The protein below binds the small molecule below.
Small molecule (SMILES): Nc1ncnc2c1ncn2[C@@H]1O[C@H](COP(=O)(O)OP(=O)(O)OP(O)(O)=S)[C@@H](O)[C@H]1O

Sequence of chain 1.A:
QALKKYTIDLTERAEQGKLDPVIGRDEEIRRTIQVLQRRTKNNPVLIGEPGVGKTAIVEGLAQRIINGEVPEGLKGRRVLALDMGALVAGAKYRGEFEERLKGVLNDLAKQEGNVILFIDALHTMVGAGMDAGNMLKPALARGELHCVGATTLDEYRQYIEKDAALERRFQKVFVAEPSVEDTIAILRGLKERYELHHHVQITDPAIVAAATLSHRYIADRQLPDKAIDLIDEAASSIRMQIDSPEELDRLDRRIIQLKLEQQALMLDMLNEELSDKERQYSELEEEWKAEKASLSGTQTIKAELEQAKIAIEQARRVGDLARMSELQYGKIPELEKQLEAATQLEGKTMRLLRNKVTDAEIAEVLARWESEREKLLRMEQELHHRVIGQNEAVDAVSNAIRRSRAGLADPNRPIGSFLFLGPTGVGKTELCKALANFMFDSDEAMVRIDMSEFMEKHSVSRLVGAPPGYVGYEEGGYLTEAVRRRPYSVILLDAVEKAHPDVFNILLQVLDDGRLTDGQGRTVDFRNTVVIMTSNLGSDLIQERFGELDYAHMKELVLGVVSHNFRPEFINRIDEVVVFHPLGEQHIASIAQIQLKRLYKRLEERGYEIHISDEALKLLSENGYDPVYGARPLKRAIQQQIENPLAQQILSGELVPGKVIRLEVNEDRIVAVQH

Binding-site contacts:
Ligand atom O1B contacts residue LYS212 of chain 1.A at 3.0 Å (salt-bridge).
Ligand atom C6 contacts residue ILE181 of chain 1.A at 3.1 Å (hydrophobic).
Ligand atom O2B contacts residue GLY211 of chain 1.A at 1.3 Å (h-bond).
Ligand atom O4' contacts residue PRO387 of chain 1.A at 1.8 Å.
Ligand atom C4 contacts residue PRO387 of chain 1.A at 3.2 Å (hydrophobic).
Ligand atom PG contacts residue GLY209 of chain 1.A at 3.4 Å.
Ligand atom PB contacts residue GLY209 of chain 1.A at 3.4 Å.
Ligand atom C6 contacts residue VAL180 of chain 1.A at 3.5 Å (hydrophobic).
Ligand atom O2G contacts residue THR213 of chain 1.A at 3.0 Å (h-bond).
Ligand atom O2B contacts residue VAL210 of chain 1.A at 2.4 Å.
Ligand atom PB contacts residue GLY211 of chain 1.A at 2.7 Å.
Ligand atom N1 contacts residue ILE181 of chain 1.A at 3.0 Å (h-bond).
Ligand atom O2A contacts residue THR213 of chain 1.A at 3.3 Å.
Ligand atom O2B contacts residue LYS212 of chain 1.A at 2.6 Å (salt-bridge).
Ligand atom O3B contacts residue GLY209 of chain 1.A at 2.6 Å (h-bond).
Ligand atom C4' contacts residue PRO387 of chain 1.A at 2.8 Å (hydrophobic).
Ligand atom C8 contacts residue GLY211 of chain 1.A at 3.5 Å.
Ligand atom C1' contacts residue PRO387 of chain 1.A at 1.5 Å (hydrophobic).
Ligand atom O2' contacts residue ILE391 of chain 1.A at 3.2 Å.
Ligand atom C2' contacts residue PRO387 of chain 1.A at 3.0 Å (hydrophobic).
Ligand atom O1A contacts residue ARG331 of chain 1.F at 3.1 Å (salt-bridge).
Ligand atom C5' contacts residue GLY209 of chain 1.A at 3.6 Å.
Ligand atom PB contacts residue LYS212 of chain 1.A at 3.3 Å.
Ligand atom S1G contacts residue GLY209 of chain 1.A at 3.1 Å (h-bond).
Ligand atom O2B contacts residue GLY209 of chain 1.A at 3.3 Å.
Ligand atom N6 contacts residue ILE181 of chain 1.A at 2.3 Å (h-bond).
Ligand atom O1B contacts residue GLY211 of chain 1.A at 3.2 Å.
Ligand atom N6 contacts residue VAL180 of chain 1.A at 3.3 Å.
Ligand atom N1 contacts residue ILE349 of chain 1.A at 3.5 Å.
Ligand atom C8 contacts residue VAL210 of chain 1.A at 3.2 Å (hydrophobic).
Ligand atom O3G contacts residue PRO208 of chain 1.A at 3.2 Å.
Ligand atom C8 contacts residue PRO387 of chain 1.A at 3.0 Å (hydrophobic).
Ligand atom O3' contacts residue ILE391 of chain 1.A at 3.5 Å.
Ligand atom O3A contacts residue GLY211 of chain 1.A at 3.1 Å (h-bond).
Ligand atom N9 contacts residue PRO387 of chain 1.A at 2.2 Å.
Ligand atom O2A contacts residue GLY211 of chain 1.A at 3.2 Å.
Ligand atom O3A contacts residue GLY209 of chain 1.A at 3.3 Å.
Ligand atom O3B contacts residue PRO208 of chain 1.A at 3.4 Å.
Ligand atom O1B contacts residue THR213 of chain 1.A at 2.8 Å (h-bond).
Ligand atom C2 contacts residue ILE349 of chain 1.A at 3.5 Å (hydrophobic).

Sequence of chain 1.F:
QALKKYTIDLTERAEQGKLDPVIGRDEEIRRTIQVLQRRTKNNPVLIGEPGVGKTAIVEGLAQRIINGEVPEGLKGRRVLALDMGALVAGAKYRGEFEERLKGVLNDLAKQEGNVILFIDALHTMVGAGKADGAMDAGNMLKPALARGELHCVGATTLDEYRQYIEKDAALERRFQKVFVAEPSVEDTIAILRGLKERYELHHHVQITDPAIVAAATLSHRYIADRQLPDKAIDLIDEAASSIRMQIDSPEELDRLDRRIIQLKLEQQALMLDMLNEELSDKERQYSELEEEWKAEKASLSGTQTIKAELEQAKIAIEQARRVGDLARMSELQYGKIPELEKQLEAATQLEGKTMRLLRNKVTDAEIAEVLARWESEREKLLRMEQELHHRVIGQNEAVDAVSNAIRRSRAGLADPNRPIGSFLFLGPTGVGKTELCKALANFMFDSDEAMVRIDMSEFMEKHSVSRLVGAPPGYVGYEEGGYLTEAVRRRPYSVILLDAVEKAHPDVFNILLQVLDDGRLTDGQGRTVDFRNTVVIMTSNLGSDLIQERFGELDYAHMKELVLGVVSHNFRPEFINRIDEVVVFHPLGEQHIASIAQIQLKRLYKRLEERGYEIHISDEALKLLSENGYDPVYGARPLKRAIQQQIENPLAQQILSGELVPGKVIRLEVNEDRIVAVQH